The small molecule below binds the protein below.
Small molecule (SMILES): CC(=O)N[C@H]1[C@H](O[C@H]2[C@H](O)[C@@H](NC(C)=O)CO[C@@H]2CO)O[C@H](CO)[C@@H](O)[C@@H]1O

Binding-site contacts:
Ligand atom O5 contacts residue SER429 of chain 1.D at 4.4 Å.
Ligand atom C1 contacts residue ASN430 of chain 1.D at 1.4 Å.
Ligand atom C2 contacts residue ASN430 of chain 1.D at 2.4 Å.
Ligand atom C7 contacts residue ASN430 of chain 1.D at 4.1 Å.
Ligand atom C1 contacts residue ASP426 of chain 1.D at 3.9 Å.
Ligand atom C4 contacts residue ASN430 of chain 1.D at 4.1 Å.
Ligand atom O6 contacts residue SER427 of chain 1.D at 3.5 Å (h-bond).
Ligand atom N2 contacts residue ASP426 of chain 1.D at 4.1 Å.
Ligand atom O5 contacts residue ASP426 of chain 1.D at 3.8 Å.
Ligand atom C7 contacts residue ASP426 of chain 1.D at 4.2 Å.
Ligand atom O5 contacts residue ASN430 of chain 1.D at 2.4 Å (h-bond).
Ligand atom C3 contacts residue ASN430 of chain 1.D at 3.5 Å.
Ligand atom C8 contacts residue ALA422 of chain 1.D at 4.2 Å (hydrophobic).
Ligand atom O7 contacts residue ASN430 of chain 1.D at 4.0 Å.
Ligand atom N2 contacts residue ASN430 of chain 1.D at 3.5 Å (h-bond).
Ligand atom C5 contacts residue SER427 of chain 1.D at 4.1 Å.
Ligand atom O3 contacts residue ASN430 of chain 1.D at 3.5 Å (h-bond).
Ligand atom C6 contacts residue SER427 of chain 1.D at 3.2 Å.
Ligand atom C5 contacts residue ASP426 of chain 1.D at 3.6 Å.
Ligand atom O3 contacts residue ASP426 of chain 1.D at 3.9 Å.
Ligand atom O5 contacts residue SER427 of chain 1.D at 3.8 Å.
Ligand atom C6 contacts residue ASP426 of chain 1.D at 3.9 Å.
Ligand atom O3 contacts residue SER429 of chain 1.D at 3.9 Å.
Ligand atom C5 contacts residue ASN430 of chain 1.D at 3.7 Å.
Ligand atom C8 contacts residue ASP426 of chain 1.D at 4.1 Å.

Sequence of chain 1.D:
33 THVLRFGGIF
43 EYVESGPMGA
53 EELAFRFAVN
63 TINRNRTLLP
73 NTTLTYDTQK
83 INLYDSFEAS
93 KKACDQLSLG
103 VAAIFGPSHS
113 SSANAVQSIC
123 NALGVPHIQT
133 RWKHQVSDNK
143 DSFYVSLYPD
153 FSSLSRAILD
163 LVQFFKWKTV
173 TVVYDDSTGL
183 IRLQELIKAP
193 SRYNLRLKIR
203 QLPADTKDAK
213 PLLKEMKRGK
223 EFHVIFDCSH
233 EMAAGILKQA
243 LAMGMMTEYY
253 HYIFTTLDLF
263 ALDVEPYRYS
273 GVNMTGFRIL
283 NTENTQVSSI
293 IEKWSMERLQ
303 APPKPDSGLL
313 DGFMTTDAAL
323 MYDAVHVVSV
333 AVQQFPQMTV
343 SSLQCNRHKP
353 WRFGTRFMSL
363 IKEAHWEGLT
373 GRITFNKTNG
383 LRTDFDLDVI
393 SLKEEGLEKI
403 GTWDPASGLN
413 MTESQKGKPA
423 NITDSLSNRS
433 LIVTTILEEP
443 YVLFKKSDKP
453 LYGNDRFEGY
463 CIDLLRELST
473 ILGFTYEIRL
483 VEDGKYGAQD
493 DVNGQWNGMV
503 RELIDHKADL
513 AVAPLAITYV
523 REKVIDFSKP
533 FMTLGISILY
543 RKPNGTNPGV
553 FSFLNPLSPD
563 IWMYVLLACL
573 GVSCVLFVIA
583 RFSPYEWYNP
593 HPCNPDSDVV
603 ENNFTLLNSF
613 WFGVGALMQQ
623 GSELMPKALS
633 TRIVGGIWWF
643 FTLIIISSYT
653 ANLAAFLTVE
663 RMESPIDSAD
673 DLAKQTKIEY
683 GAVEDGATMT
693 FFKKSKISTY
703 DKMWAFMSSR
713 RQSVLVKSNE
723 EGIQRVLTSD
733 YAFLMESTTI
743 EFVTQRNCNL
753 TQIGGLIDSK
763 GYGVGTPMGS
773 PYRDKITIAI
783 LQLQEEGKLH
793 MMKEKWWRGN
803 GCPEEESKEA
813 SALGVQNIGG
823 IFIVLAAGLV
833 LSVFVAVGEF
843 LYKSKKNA